Sequence of chain 1.A:
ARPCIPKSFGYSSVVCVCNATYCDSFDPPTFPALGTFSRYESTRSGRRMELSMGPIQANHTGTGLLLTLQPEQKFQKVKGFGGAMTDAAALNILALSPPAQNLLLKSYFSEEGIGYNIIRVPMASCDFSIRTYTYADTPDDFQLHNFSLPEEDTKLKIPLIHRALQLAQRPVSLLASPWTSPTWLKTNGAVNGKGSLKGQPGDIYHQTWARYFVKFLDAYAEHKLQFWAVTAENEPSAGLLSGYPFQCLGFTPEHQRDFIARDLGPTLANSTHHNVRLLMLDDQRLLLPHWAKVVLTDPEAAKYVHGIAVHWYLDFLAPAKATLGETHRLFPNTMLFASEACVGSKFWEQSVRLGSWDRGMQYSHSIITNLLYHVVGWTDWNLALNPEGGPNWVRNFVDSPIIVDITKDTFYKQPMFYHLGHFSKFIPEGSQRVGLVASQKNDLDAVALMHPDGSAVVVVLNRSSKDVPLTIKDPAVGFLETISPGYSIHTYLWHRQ

Sequence of chain 1.D:
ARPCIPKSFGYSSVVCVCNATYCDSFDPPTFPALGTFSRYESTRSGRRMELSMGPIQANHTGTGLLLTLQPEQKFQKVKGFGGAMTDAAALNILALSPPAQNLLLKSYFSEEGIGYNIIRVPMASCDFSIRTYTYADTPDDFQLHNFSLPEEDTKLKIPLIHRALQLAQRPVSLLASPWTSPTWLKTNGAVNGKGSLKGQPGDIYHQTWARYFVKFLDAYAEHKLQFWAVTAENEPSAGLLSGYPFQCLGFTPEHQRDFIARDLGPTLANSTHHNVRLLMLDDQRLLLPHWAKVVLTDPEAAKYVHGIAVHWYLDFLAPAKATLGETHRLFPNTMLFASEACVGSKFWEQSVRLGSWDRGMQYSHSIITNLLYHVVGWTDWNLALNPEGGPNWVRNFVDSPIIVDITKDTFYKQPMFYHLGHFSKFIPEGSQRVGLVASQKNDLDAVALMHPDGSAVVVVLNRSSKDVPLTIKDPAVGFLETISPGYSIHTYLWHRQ

Binding-site contacts:
Ligand atom C7 contacts residue THR138 of chain 1.D at 4.2 Å.
Ligand atom N2 contacts residue ASN146 of chain 1.D at 3.0 Å (h-bond).
Ligand atom C7 contacts residue ASN146 of chain 1.D at 3.8 Å.
Ligand atom O4 contacts residue PRO98 of chain 1.A at 3.8 Å.
Ligand atom C6 contacts residue HIS145 of chain 1.D at 3.9 Å.
Ligand atom N2 contacts residue THR138 of chain 1.D at 4.1 Å.
Ligand atom O7 contacts residue LEU94 of chain 1.A at 4.0 Å.
Ligand atom C8 contacts residue SER97 of chain 1.A at 3.9 Å.
Ligand atom C4 contacts residue ASN146 of chain 1.D at 4.2 Å.
Ligand atom C8 contacts residue LEU96 of chain 1.A at 3.6 Å (hydrophobic).
Ligand atom C7 contacts residue LEU96 of chain 1.A at 4.2 Å (hydrophobic).
Ligand atom C3 contacts residue ASN146 of chain 1.D at 3.7 Å.
Ligand atom C8 contacts residue THR138 of chain 1.D at 3.9 Å.
Ligand atom C8 contacts residue ALA95 of chain 1.A at 3.9 Å (hydrophobic).
Ligand atom O3 contacts residue PRO98 of chain 1.A at 4.2 Å.
Ligand atom C2 contacts residue ASN146 of chain 1.D at 2.4 Å.
Ligand atom O5 contacts residue ASN146 of chain 1.D at 2.2 Å (h-bond).
Ligand atom C3 contacts residue PRO98 of chain 1.A at 3.9 Å (hydrophobic).
Ligand atom O7 contacts residue ASN146 of chain 1.D at 4.2 Å.
Ligand atom C1 contacts residue ASN146 of chain 1.D at 1.3 Å.
Ligand atom C5 contacts residue ASN146 of chain 1.D at 3.5 Å.
Ligand atom O6 contacts residue HIS145 of chain 1.D at 4.5 Å.
Ligand atom N2 contacts residue PRO98 of chain 1.A at 4.2 Å.
Ligand atom C1 contacts residue THR138 of chain 1.D at 4.5 Å.

This protein binds this small molecule.
Small molecule (SMILES): CC(=O)N[C@@H]1[C@@H](O)[C@H](O)[C@@H](CO)O[C@H]1O